A protein and the small-molecule ligand that binds it are described below.
Small molecule (SMILES): CC/C=C\C[C@H]1C(=O)C=C[C@@H]1CCCCCCCC(=O)O

Binding-site contacts:
Ligand atom C12 contacts residue ASN53 of chain 1.A at 4.1 Å.
Ligand atom C17 contacts residue THR138 of chain 1.A at 3.9 Å.
Ligand atom C7 contacts residue TYR136 of chain 1.A at 3.7 Å (hydrophobic).
Ligand atom C13 contacts residue TYR105 of chain 1.A at 4.1 Å (hydrophobic).
Ligand atom C16 contacts residue ASN25 of chain 1.A at 4.0 Å.
Ligand atom C18 contacts residue THR138 of chain 1.A at 3.7 Å.
Ligand atom C17 contacts residue TYR105 of chain 1.A at 3.9 Å (hydrophobic).
Ligand atom C5 contacts residue TYR136 of chain 1.A at 3.5 Å (hydrophobic).
Ligand atom C11 contacts residue TYR105 of chain 1.A at 3.8 Å (hydrophobic).
Ligand atom C14 contacts residue TYR105 of chain 1.A at 3.6 Å (hydrophobic).
Ligand atom C18 contacts residue LYS139 of chain 1.A at 4.0 Å.
Ligand atom C12 contacts residue TYR105 of chain 1.A at 3.9 Å (hydrophobic).
Ligand atom O3 contacts residue PHE51 of chain 1.A at 3.4 Å.
Ligand atom C1 contacts residue PRO137 of chain 1.A at 3.8 Å (hydrophobic).
Ligand atom C7 contacts residue PRO32 of chain 1.A at 4.1 Å (hydrophobic).
Ligand atom O2 contacts residue PRO137 of chain 1.A at 3.3 Å.
Ligand atom C16 contacts residue THR138 of chain 1.A at 3.7 Å.
Ligand atom C18 contacts residue ASN53 of chain 1.A at 3.6 Å.
Ligand atom C15 contacts residue ASN53 of chain 1.A at 3.9 Å.
Ligand atom C6 contacts residue PHE43 of chain 1.A at 4.0 Å (hydrophobic).
Ligand atom C14 contacts residue PRO137 of chain 1.A at 3.9 Å (hydrophobic).
Ligand atom C10 contacts residue TYR105 of chain 1.A at 3.9 Å (hydrophobic).
Ligand atom C2 contacts residue PRO137 of chain 1.A at 3.9 Å (hydrophobic).
Ligand atom C11 contacts residue CYS71 of chain 1.A at 4.0 Å (hydrophobic).
Ligand atom C12 contacts residue PHE51 of chain 1.A at 3.9 Å (hydrophobic).
Ligand atom C7 contacts residue PRO137 of chain 1.A at 3.8 Å (hydrophobic).
Ligand atom O3 contacts residue ASN53 of chain 1.A at 3.1 Å (h-bond).
Ligand atom C5 contacts residue PRO137 of chain 1.A at 3.9 Å (hydrophobic).
Ligand atom C17 contacts residue ASN53 of chain 1.A at 3.9 Å.
Ligand atom C6 contacts residue TYR136 of chain 1.A at 3.6 Å (hydrophobic).
Ligand atom C10 contacts residue CYS71 of chain 1.A at 3.8 Å (hydrophobic).
Ligand atom C17 contacts residue LYS139 of chain 1.A at 4.1 Å.
Ligand atom C18 contacts residue GLU23 of chain 1.A at 3.6 Å.
Ligand atom C15 contacts residue PRO137 of chain 1.A at 3.4 Å (hydrophobic).
Ligand atom O2 contacts residue TYR136 of chain 1.A at 3.5 Å.
Ligand atom C16 contacts residue PRO137 of chain 1.A at 3.5 Å (hydrophobic).
Ligand atom C16 contacts residue ASN53 of chain 1.A at 3.5 Å.
Ligand atom C17 contacts residue LEU140 of chain 1.A at 3.9 Å (hydrophobic).
Ligand atom C11 contacts residue PHE51 of chain 1.A at 3.6 Å (hydrophobic).
Ligand atom C18 contacts residue LEU140 of chain 1.A at 3.8 Å (hydrophobic).

Sequence of chain 1.A:
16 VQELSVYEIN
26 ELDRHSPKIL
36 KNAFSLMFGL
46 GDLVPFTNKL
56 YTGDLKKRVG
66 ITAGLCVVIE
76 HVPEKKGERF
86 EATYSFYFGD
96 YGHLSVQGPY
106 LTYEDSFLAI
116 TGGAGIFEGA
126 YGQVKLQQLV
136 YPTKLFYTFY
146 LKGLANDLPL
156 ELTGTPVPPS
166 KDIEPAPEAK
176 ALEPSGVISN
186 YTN